Binding-site contacts:
Ligand atom O contacts residue ASN231 of chain 1.A at 3.0 Å (h-bond).
Ligand atom O2P contacts residue ARG134 of chain 1.A at 2.8 Å (salt-bridge).
Ligand atom CG1 contacts residue LEU179 of chain 1.A at 3.8 Å (hydrophobic).
Ligand atom OXT contacts residue LYS54 of chain 1.A at 3.2 Å.
Ligand atom CB contacts residue ARG65 of chain 1.A at 3.8 Å.
Ligand atom CD2 contacts residue ARG65 of chain 1.A at 3.7 Å.
Ligand atom O3P contacts residue TYR135 of chain 1.A at 2.6 Å (h-bond).
Ligand atom O contacts residue VAL183 of chain 1.A at 3.5 Å.
Ligand atom O contacts residue LYS127 of chain 1.A at 2.8 Å (salt-bridge).
Ligand atom CG1 contacts residue LEU227 of chain 1.A at 3.5 Å (hydrophobic).
Ligand atom O contacts residue ASN180 of chain 1.A at 2.9 Å (h-bond).
Ligand atom CA contacts residue LEU179 of chain 1.A at 3.8 Å (hydrophobic).
Ligand atom C contacts residue ASN231 of chain 1.A at 3.6 Å.
Ligand atom P contacts residue ARG134 of chain 1.A at 3.8 Å.
Ligand atom CB contacts residue ASN231 of chain 1.A at 3.6 Å.
Ligand atom CG2 contacts residue ARG134 of chain 1.A at 3.8 Å.
Ligand atom O1P contacts residue ARG61 of chain 1.A at 2.9 Å (salt-bridge).
Ligand atom CG contacts residue VAL183 of chain 1.A at 3.7 Å (hydrophobic).
Ligand atom N contacts residue ASN231 of chain 1.A at 2.9 Å (h-bond).
Ligand atom N contacts residue ASN180 of chain 1.A at 3.0 Å (h-bond).
Ligand atom C contacts residue LYS54 of chain 1.A at 3.5 Å.
Ligand atom CB contacts residue O3F1 of chain 1.E at 3.8 Å.
Ligand atom CG2 contacts residue VAL183 of chain 1.A at 3.7 Å (hydrophobic).
Ligand atom OXT contacts residue O3F1 of chain 1.E at 3.4 Å.
Ligand atom CG2 contacts residue O3F1 of chain 1.E at 3.8 Å.
Ligand atom P contacts residue ARG61 of chain 1.A at 3.6 Å.
Ligand atom CG1 contacts residue O3F1 of chain 1.E at 3.7 Å.
Ligand atom CA contacts residue ASN231 of chain 1.A at 3.5 Å.
Ligand atom C contacts residue ASN180 of chain 1.A at 3.6 Å.
Ligand atom CB contacts residue ASN231 of chain 1.A at 3.6 Å.
Ligand atom C contacts residue LYS127 of chain 1.A at 3.8 Å.
Ligand atom O2P contacts residue ARG61 of chain 1.A at 3.0 Å (salt-bridge).
Ligand atom CG2 contacts residue GLY176 of chain 1.A at 3.6 Å.
Ligand atom P contacts residue TYR135 of chain 1.A at 3.8 Å.
Ligand atom CB contacts residue ASN180 of chain 1.A at 3.2 Å.
Ligand atom O3P contacts residue ARG134 of chain 1.A at 2.9 Å (salt-bridge).
Ligand atom CA contacts residue ASN231 of chain 1.A at 3.7 Å.
Ligand atom O contacts residue LEU179 of chain 1.A at 3.5 Å.
Ligand atom CA contacts residue ASN180 of chain 1.A at 3.2 Å.
Ligand atom CG2 contacts residue ASN180 of chain 1.A at 3.7 Å.

Sequence of chain 1.A:
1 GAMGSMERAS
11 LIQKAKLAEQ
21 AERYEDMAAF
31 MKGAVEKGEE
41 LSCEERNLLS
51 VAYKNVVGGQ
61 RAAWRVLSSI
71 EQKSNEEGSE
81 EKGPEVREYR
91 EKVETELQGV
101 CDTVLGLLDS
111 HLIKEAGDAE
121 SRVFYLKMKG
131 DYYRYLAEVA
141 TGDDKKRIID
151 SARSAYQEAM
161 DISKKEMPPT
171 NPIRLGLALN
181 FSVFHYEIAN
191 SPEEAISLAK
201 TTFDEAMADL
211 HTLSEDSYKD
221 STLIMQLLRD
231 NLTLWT

This protein binds this small molecule.
Small molecule (SMILES): CC(C)[C@H](NC(=O)[C@@H](NC(=O)[C@H](C)NC(=O)[C@@H]1CCCN1C(=O)[C@@H](N)Cc1ccccc1)[C@@H](C)OP(=O)(O)O)C(=O)O